Sequence of chain 15.E:
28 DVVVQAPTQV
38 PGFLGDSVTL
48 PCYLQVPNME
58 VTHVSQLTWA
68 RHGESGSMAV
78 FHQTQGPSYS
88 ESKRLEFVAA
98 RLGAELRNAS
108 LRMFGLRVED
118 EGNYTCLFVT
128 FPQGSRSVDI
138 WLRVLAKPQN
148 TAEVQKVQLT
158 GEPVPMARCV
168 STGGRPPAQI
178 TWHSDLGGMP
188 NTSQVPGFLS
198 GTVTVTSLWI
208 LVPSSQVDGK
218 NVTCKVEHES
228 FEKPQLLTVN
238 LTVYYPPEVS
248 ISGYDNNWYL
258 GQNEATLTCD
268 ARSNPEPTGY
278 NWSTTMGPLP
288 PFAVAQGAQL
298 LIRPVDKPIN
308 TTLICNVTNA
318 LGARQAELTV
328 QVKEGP

Binding-site contacts:
Ligand atom O7 contacts residue ASN188 of chain 15.E at 4.2 Å.
Ligand atom O5 contacts residue ASN188 of chain 15.E at 2.3 Å (h-bond).
Ligand atom N2 contacts residue ASN188 of chain 15.E at 3.1 Å (h-bond).
Ligand atom C5 contacts residue ASN188 of chain 15.E at 3.6 Å.
Ligand atom C2 contacts residue ASN188 of chain 15.E at 2.6 Å.
Ligand atom C4 contacts residue ASN188 of chain 15.E at 4.2 Å.
Ligand atom O6 contacts residue ASN188 of chain 15.E at 4.5 Å.
Ligand atom C7 contacts residue ASN188 of chain 15.E at 3.9 Å.
Ligand atom C1 contacts residue ASN188 of chain 15.E at 1.4 Å.
Ligand atom C3 contacts residue ASN188 of chain 15.E at 3.9 Å.

A small-molecule ligand and the protein it binds are described below.
Small molecule (SMILES): CC(=O)N[C@H]1[C@H](O[C@H]2[C@H](O)[C@@H](NC(C)=O)CO[C@@H]2CO)O[C@H](CO)[C@@H](O)[C@@H]1O